Binding-site contacts:
Ligand atom C5 contacts residue ASN144 of chain 1.A at 3.7 Å.
Ligand atom O7 contacts residue THR125 of chain 1.A at 4.0 Å.
Ligand atom C6 contacts residue PRO148 of chain 1.A at 3.6 Å (hydrophobic).
Ligand atom C6 contacts residue ASN144 of chain 1.A at 4.4 Å.
Ligand atom C7 contacts residue ASN144 of chain 1.A at 3.3 Å.
Ligand atom C4 contacts residue ASN144 of chain 1.A at 4.3 Å.
Ligand atom N2 contacts residue ASN144 of chain 1.A at 2.9 Å (h-bond).
Ligand atom C8 contacts residue ASN144 of chain 1.A at 4.4 Å.
Ligand atom C5 contacts residue PRO148 of chain 1.A at 3.8 Å (hydrophobic).
Ligand atom C2 contacts residue ASN144 of chain 1.A at 2.5 Å.
Ligand atom C3 contacts residue ASN144 of chain 1.A at 3.8 Å.
Ligand atom O5 contacts residue ASN144 of chain 1.A at 2.4 Å (h-bond).
Ligand atom O7 contacts residue ASN144 of chain 1.A at 3.4 Å (h-bond).
Ligand atom O5 contacts residue PRO148 of chain 1.A at 3.9 Å.
Ligand atom C1 contacts residue ASN144 of chain 1.A at 1.4 Å.
Ligand atom C8 contacts residue MET122 of chain 1.A at 3.6 Å (hydrophobic).

The small molecule below binds the protein below.
Small molecule (SMILES): CC(=O)N[C@H]1[C@H](O[C@H]2[C@H](O)[C@@H](NC(C)=O)CO[C@@H]2CO)O[C@H](CO)[C@@H](O[C@@H]2O[C@H](CO[C@H]3O[C@H](CO)[C@@H](O)[C@H](O)[C@@H]3O)[C@@H](O)[C@H](O[C@H]3O[C@H](CO)[C@@H](O)[C@H](O)[C@@H]3O)[C@@H]2O)[C@@H]1O

Sequence of chain 1.A:
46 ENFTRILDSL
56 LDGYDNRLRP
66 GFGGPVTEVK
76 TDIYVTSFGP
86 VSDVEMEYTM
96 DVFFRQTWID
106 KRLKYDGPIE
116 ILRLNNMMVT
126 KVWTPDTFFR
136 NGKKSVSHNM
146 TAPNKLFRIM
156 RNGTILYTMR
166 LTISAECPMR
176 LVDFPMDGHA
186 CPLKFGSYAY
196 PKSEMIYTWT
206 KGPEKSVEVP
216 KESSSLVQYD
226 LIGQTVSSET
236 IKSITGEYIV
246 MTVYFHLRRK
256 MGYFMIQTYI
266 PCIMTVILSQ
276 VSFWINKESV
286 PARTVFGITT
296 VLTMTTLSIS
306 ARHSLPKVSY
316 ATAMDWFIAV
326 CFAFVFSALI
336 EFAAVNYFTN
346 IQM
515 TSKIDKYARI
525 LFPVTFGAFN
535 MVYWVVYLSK